Binding-site contacts:
Ligand atom C1 contacts residue ASN67 of chain 42.E at 1.4 Å.
Ligand atom O7 contacts residue ARG89 of chain 42.E at 3.8 Å.
Ligand atom C2 contacts residue ASN67 of chain 42.E at 2.5 Å.
Ligand atom C7 contacts residue ASN67 of chain 42.E at 3.6 Å.
Ligand atom O7 contacts residue ASN67 of chain 42.E at 4.5 Å.
Ligand atom C4 contacts residue ASN67 of chain 42.E at 4.2 Å.
Ligand atom C7 contacts residue PHE90 of chain 42.E at 4.1 Å (hydrophobic).
Ligand atom O7 contacts residue PHE90 of chain 42.E at 3.4 Å.
Ligand atom O7 contacts residue MET118 of chain 42.E at 3.4 Å.
Ligand atom C3 contacts residue ASN67 of chain 42.E at 3.8 Å.
Ligand atom N2 contacts residue MET118 of chain 42.E at 3.9 Å.
Ligand atom O5 contacts residue ASN67 of chain 42.E at 2.4 Å (h-bond).
Ligand atom N2 contacts residue ASN67 of chain 42.E at 2.9 Å (h-bond).
Ligand atom C8 contacts residue ASN67 of chain 42.E at 3.9 Å.
Ligand atom C7 contacts residue MET118 of chain 42.E at 4.1 Å (hydrophobic).
Ligand atom C5 contacts residue ASN67 of chain 42.E at 3.7 Å.

The small molecule below binds the protein below.
Small molecule (SMILES): CC(=O)N[C@@H]1[C@@H](O)[C@H](O)[C@@H](CO)O[C@H]1O

Sequence of chain 42.E:
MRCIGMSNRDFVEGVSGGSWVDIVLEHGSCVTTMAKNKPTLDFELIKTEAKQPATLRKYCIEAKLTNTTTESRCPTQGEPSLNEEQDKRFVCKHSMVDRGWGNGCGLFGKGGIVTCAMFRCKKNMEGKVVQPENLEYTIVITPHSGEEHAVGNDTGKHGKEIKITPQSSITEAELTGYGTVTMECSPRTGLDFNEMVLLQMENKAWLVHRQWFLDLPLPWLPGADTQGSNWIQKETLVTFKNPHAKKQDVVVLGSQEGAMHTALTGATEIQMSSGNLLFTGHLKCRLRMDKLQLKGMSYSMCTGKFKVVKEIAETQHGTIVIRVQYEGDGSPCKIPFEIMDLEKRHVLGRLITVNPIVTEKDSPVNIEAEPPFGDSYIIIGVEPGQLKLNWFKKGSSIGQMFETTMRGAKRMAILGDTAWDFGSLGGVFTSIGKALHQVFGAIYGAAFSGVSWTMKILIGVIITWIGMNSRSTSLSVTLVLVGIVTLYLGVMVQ